Sequence of chain 6.A:
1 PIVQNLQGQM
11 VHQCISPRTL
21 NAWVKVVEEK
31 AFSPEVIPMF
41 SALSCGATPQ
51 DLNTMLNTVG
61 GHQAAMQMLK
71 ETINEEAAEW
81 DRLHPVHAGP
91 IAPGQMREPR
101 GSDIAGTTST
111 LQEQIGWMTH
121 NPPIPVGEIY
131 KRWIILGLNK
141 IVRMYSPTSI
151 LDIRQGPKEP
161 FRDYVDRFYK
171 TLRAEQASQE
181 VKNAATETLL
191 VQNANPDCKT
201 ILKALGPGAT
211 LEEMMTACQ

This protein binds this small molecule.
Small molecule (SMILES): Nc1ncccc1OCc1ccccc1

Binding-site contacts:
Ligand atom C7 contacts residue ASN57 of chain 6.A at 3.6 Å.
Ligand atom N3 contacts residue LEU56 of chain 6.A at 4.2 Å.
Ligand atom C7 contacts residue LYS70 of chain 6.A at 4.0 Å.
Ligand atom C10 contacts residue LYS70 of chain 6.A at 3.9 Å.
Ligand atom N1 contacts residue ASN57 of chain 6.A at 3.0 Å (h-bond).
Ligand atom C2 contacts residue ASN57 of chain 6.A at 3.5 Å.
Ligand atom O8 contacts residue ASN53 of chain 6.A at 3.7 Å.
Ligand atom C6 contacts residue TYR130 of chain 6.A at 4.2 Å (hydrophobic).
Ligand atom C14 contacts residue GLN179 of chain 1.A at 3.9 Å.
Ligand atom N1 contacts residue LEU56 of chain 6.A at 3.8 Å.
Ligand atom C11 contacts residue LYS70 of chain 6.A at 4.0 Å.
Ligand atom N3 contacts residue MET66 of chain 6.A at 3.6 Å.
Ligand atom C5 contacts residue MET66 of chain 6.A at 4.2 Å (hydrophobic).
Ligand atom C2 contacts residue LYS70 of chain 6.A at 3.9 Å.
Ligand atom C4 contacts residue LEU69 of chain 6.A at 3.7 Å (hydrophobic).
Ligand atom C6 contacts residue LEU56 of chain 6.A at 3.8 Å (hydrophobic).
Ligand atom C13 contacts residue ASN74 of chain 6.A at 4.3 Å.
Ligand atom C14 contacts residue LYS70 of chain 6.A at 3.5 Å.
Ligand atom O8 contacts residue ASN57 of chain 6.A at 3.2 Å (h-bond).
Ligand atom N1 contacts residue MET66 of chain 6.A at 4.2 Å.
Ligand atom C12 contacts residue ASN74 of chain 6.A at 4.0 Å.
Ligand atom C5 contacts residue LYS70 of chain 6.A at 3.5 Å.
Ligand atom C4 contacts residue LYS70 of chain 6.A at 3.6 Å.
Ligand atom C7 contacts residue LEU56 of chain 6.A at 4.0 Å (hydrophobic).
Ligand atom C9 contacts residue ASN53 of chain 6.A at 3.3 Å.
Ligand atom C6 contacts residue LYS70 of chain 6.A at 3.9 Å.
Ligand atom C12 contacts residue LYS70 of chain 6.A at 3.8 Å.
Ligand atom C5 contacts residue LEU69 of chain 6.A at 4.0 Å (hydrophobic).
Ligand atom C5 contacts residue LEU56 of chain 6.A at 3.7 Å (hydrophobic).
Ligand atom C6 contacts residue ILE73 of chain 6.A at 4.0 Å (hydrophobic).
Ligand atom C5 contacts residue ILE73 of chain 6.A at 3.6 Å (hydrophobic).
Ligand atom C9 contacts residue TYR130 of chain 6.A at 4.0 Å (hydrophobic).
Ligand atom C15 contacts residue LYS70 of chain 6.A at 3.4 Å.
Ligand atom C4 contacts residue LEU56 of chain 6.A at 4.1 Å (hydrophobic).
Ligand atom N3 contacts residue LYS70 of chain 6.A at 4.0 Å.
Ligand atom C11 contacts residue TYR130 of chain 6.A at 4.2 Å (hydrophobic).
Ligand atom C2 contacts residue LEU56 of chain 6.A at 3.9 Å (hydrophobic).
Ligand atom N1 contacts residue LYS70 of chain 6.A at 4.2 Å.
Ligand atom C13 contacts residue LYS70 of chain 6.A at 3.7 Å.
Ligand atom C4 contacts residue MET66 of chain 6.A at 3.3 Å (hydrophobic).

Sequence of chain 1.A:
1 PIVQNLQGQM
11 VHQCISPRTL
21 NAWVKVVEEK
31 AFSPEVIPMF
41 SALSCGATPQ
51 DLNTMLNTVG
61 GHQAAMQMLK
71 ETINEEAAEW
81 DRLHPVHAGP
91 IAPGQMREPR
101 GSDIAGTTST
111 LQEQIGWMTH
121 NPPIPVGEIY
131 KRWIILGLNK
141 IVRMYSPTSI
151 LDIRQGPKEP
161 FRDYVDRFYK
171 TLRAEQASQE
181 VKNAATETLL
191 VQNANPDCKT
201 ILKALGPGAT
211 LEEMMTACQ